Sequence of chain 1.A:
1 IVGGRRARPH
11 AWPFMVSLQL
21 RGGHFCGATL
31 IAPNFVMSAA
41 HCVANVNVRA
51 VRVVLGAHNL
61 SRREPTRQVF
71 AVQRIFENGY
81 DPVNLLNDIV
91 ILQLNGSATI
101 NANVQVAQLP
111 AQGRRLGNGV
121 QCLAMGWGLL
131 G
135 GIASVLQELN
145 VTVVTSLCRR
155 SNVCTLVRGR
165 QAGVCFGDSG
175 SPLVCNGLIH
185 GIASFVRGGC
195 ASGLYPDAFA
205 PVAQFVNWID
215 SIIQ

A protein and the small-molecule ligand that binds it are described below.
Small molecule (SMILES): CC(=O)N[C@@H]1[C@@H](O)[C@H](O)[C@@H](CO)O[C@H]1O

Binding-site contacts:
Ligand atom C2 contacts residue NAG1 of chain 1.B at 2.7 Å.
Ligand atom C6 contacts residue NAG1 of chain 1.B at 4.0 Å.
Ligand atom C8 contacts residue FUC2 of chain 1.B at 3.5 Å.
Ligand atom N2 contacts residue FUC2 of chain 1.B at 3.9 Å.
Ligand atom C1 contacts residue NAG1 of chain 1.B at 2.2 Å.
Ligand atom C8 contacts residue NAG1 of chain 1.B at 4.2 Å.
Ligand atom N2 contacts residue NAG1 of chain 1.B at 3.3 Å (h-bond).
Ligand atom C4 contacts residue NAG1 of chain 1.B at 4.3 Å.
Ligand atom C3 contacts residue NAG1 of chain 1.B at 4.1 Å.
Ligand atom C8 contacts residue TRP12 of chain 1.A at 4.3 Å (hydrophobic).
Ligand atom C7 contacts residue FUC2 of chain 1.B at 4.0 Å.
Ligand atom O7 contacts residue NAG1 of chain 1.B at 3.6 Å.
Ligand atom C1 contacts residue FUC2 of chain 1.B at 4.1 Å.
Ligand atom O5 contacts residue NAG1 of chain 1.B at 2.3 Å (h-bond).
Ligand atom C5 contacts residue NAG1 of chain 1.B at 3.7 Å.
Ligand atom O6 contacts residue NAG1 of chain 1.B at 3.5 Å (h-bond).
Ligand atom C7 contacts residue NAG1 of chain 1.B at 3.7 Å.